The small molecule below binds the protein below.
Small molecule (SMILES): N=c1ccn([C@H]2C[C@H](O[P](=O)(O)OC[C@H]3O[C@@H](n4cnc5c(=O)nc(N)[nH]c54)C[C@@H]3O)[C@@H](COP(=O)=O)O2)c(=O)[nH]1

Sequence of chain 26.A:
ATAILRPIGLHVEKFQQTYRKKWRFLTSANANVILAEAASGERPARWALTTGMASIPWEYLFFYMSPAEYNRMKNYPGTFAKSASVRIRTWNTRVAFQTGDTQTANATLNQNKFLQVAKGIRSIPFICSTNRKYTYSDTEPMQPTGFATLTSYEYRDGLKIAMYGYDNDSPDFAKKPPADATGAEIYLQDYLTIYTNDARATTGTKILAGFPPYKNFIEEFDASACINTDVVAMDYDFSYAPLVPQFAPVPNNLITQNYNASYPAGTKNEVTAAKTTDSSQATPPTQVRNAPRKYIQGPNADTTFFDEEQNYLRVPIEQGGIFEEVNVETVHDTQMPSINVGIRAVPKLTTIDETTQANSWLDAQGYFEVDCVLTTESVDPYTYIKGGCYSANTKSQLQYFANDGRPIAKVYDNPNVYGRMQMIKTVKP

Sequence of chain 44.A:
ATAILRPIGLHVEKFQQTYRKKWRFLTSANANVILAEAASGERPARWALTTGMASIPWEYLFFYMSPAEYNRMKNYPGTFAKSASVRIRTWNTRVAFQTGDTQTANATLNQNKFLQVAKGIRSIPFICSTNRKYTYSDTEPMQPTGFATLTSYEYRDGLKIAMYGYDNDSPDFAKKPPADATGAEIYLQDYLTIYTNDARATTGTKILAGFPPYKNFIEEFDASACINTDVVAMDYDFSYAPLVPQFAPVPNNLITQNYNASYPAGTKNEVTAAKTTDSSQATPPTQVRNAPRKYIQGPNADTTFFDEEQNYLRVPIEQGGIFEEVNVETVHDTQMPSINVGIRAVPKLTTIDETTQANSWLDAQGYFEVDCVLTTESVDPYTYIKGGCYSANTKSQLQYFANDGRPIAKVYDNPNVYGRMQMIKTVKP

Sequence of chain 45.A:
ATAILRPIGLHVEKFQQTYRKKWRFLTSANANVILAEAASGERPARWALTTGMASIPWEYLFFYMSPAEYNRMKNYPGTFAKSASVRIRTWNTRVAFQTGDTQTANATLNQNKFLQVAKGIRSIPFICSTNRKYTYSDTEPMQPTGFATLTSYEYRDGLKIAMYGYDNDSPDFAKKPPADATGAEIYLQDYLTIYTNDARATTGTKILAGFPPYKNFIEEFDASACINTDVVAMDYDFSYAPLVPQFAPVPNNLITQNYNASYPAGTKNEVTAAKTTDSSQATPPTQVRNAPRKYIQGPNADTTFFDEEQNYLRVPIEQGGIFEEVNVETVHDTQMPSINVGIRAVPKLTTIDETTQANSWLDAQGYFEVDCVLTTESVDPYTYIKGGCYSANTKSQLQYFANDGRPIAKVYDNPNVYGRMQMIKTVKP

Binding-site contacts:
Ligand atom C6 contacts residue LYS186 of chain 26.A at 3.7 Å.
Ligand atom O6 contacts residue DC1 of chain 45.C at 2.9 Å (h-bond).
Ligand atom N4 contacts residue LEU169 of chain 44.A at 3.9 Å.
Ligand atom N4 contacts residue LYS186 of chain 26.A at 3.9 Å.
Ligand atom N4 contacts residue ASN380 of chain 45.A at 3.1 Å (h-bond).
Ligand atom C4' contacts residue ARG251 of chain 26.A at 3.8 Å.
Ligand atom N2 contacts residue DC1 of chain 45.C at 2.8 Å (h-bond).
Ligand atom N3 contacts residue LYS186 of chain 26.A at 3.5 Å.
Ligand atom C5 contacts residue ARG170 of chain 44.A at 3.1 Å.
Ligand atom C4 contacts residue ILE172 of chain 44.A at 3.5 Å (hydrophobic).
Ligand atom C4' contacts residue ARG184 of chain 26.A at 3.4 Å.
Ligand atom O4' contacts residue ASP535 of chain 26.A at 3.7 Å.
Ligand atom C5' contacts residue ARG184 of chain 26.A at 3.4 Å.
Ligand atom C2 contacts residue ILE172 of chain 44.A at 3.8 Å (hydrophobic).
Ligand atom N7 contacts residue ARG170 of chain 44.A at 3.8 Å.
Ligand atom C2 contacts residue DC1 of chain 45.C at 3.5 Å.
Ligand atom OP1 contacts residue ARG251 of chain 26.A at 3.4 Å (salt-bridge).
Ligand atom N1 contacts residue ARG170 of chain 44.A at 2.5 Å (salt-bridge).
Ligand atom N1 contacts residue DC1 of chain 45.C at 2.9 Å (h-bond).
Ligand atom P contacts residue ARG184 of chain 26.A at 2.8 Å.
Ligand atom N4 contacts residue LYS379 of chain 45.A at 3.0 Å (salt-bridge).
Ligand atom O2 contacts residue ARG184 of chain 26.A at 3.7 Å.
Ligand atom C6 contacts residue ARG170 of chain 44.A at 1.9 Å.
Ligand atom N3 contacts residue ILE172 of chain 44.A at 3.5 Å.
Ligand atom O5' contacts residue ARG184 of chain 26.A at 2.3 Å (salt-bridge).
Ligand atom C4 contacts residue LYS379 of chain 45.A at 3.9 Å.
Ligand atom N2 contacts residue ILE172 of chain 44.A at 3.6 Å.
Ligand atom C2 contacts residue ARG170 of chain 44.A at 3.9 Å.
Ligand atom N2 contacts residue PRO171 of chain 44.A at 2.9 Å (h-bond).
Ligand atom O6 contacts residue ARG170 of chain 44.A at 0.9 Å (salt-bridge).
Ligand atom N4 contacts residue ILE172 of chain 44.A at 3.7 Å.
Ligand atom C2 contacts residue PRO171 of chain 44.A at 3.6 Å (hydrophobic).
Ligand atom C5 contacts residue LYS186 of chain 26.A at 3.6 Å.
Ligand atom C5' contacts residue ARG251 of chain 26.A at 3.8 Å.
Ligand atom C6 contacts residue DC1 of chain 45.C at 3.5 Å.
Ligand atom O3' contacts residue ARG184 of chain 26.A at 3.1 Å (salt-bridge).
Ligand atom O2 contacts residue LYS185 of chain 26.A at 3.7 Å.
Ligand atom N1 contacts residue PRO171 of chain 44.A at 3.8 Å.
Ligand atom OP1 contacts residue ARG184 of chain 26.A at 2.5 Å (salt-bridge).
Ligand atom C4 contacts residue LYS186 of chain 26.A at 3.6 Å.